This protein binds this small molecule.
Small molecule (SMILES): [H]/N=C(\N)NOCC[C@H](N)C(=O)O

Binding-site contacts:
Ligand atom NH1 contacts residue HIS184 of chain 1.A at 3.1 Å.
Ligand atom NH1 contacts residue TYR353 of chain 1.A at 3.9 Å.
Ligand atom CZ contacts residue ASP144 of chain 1.A at 3.7 Å.
Ligand atom CG contacts residue SER147 of chain 1.A at 3.4 Å.
Ligand atom OD contacts residue TYR331 of chain 1.A at 3.1 Å (h-bond).
Ligand atom C contacts residue ASN149 of chain 1.A at 3.5 Å.
Ligand atom NE contacts residue HIS184 of chain 1.A at 3.9 Å.
Ligand atom CB contacts residue SER147 of chain 1.A at 3.4 Å.
Ligand atom O contacts residue HIS158 of chain 1.A at 3.2 Å (h-bond).
Ligand atom CZ contacts residue HIS184 of chain 1.A at 3.5 Å.
Ligand atom CG contacts residue HIS184 of chain 1.A at 3.9 Å.
Ligand atom NE contacts residue VAL355 of chain 1.A at 3.9 Å.
Ligand atom OD contacts residue SER147 of chain 1.A at 4.0 Å.
Ligand atom OXT contacts residue GLN359 of chain 1.A at 3.0 Å (h-bond).
Ligand atom NH2 contacts residue PHE363 of chain 1.A at 3.4 Å.
Ligand atom CA contacts residue SER147 of chain 1.A at 3.5 Å.
Ligand atom CZ contacts residue TYR331 of chain 1.A at 3.9 Å (hydrophobic).
Ligand atom N contacts residue SER147 of chain 1.A at 2.8 Å (h-bond).
Ligand atom OD contacts residue VAL355 of chain 1.A at 3.5 Å.
Ligand atom NH2 contacts residue TYR331 of chain 1.A at 2.9 Å (h-bond).
Ligand atom N contacts residue PRO148 of chain 1.A at 4.0 Å.
Ligand atom N contacts residue GLY186 of chain 1.A at 4.0 Å.
Ligand atom CZ contacts residue ASP335 of chain 1.A at 3.5 Å.
Ligand atom CG contacts residue TYR331 of chain 1.A at 3.2 Å (hydrophobic).
Ligand atom CA contacts residue TYR331 of chain 1.A at 3.8 Å (hydrophobic).
Ligand atom CB contacts residue TYR331 of chain 1.A at 3.6 Å (hydrophobic).
Ligand atom N contacts residue ASN149 of chain 1.A at 2.9 Å (h-bond).
Ligand atom CA contacts residue ASN149 of chain 1.A at 3.8 Å.
Ligand atom NE contacts residue ASP144 of chain 1.A at 3.2 Å (salt-bridge).
Ligand atom NH2 contacts residue ASP335 of chain 1.A at 3.0 Å (salt-bridge).
Ligand atom CZ contacts residue PHE363 of chain 1.A at 4.0 Å (hydrophobic).
Ligand atom O contacts residue ASN149 of chain 1.A at 2.4 Å (h-bond).
Ligand atom C contacts residue SER147 of chain 1.A at 3.9 Å.
Ligand atom NE contacts residue TYR331 of chain 1.A at 4.0 Å.
Ligand atom NH1 contacts residue ASP335 of chain 1.A at 3.1 Å (salt-bridge).
Ligand atom C contacts residue GLN359 of chain 1.A at 4.1 Å.
Ligand atom O contacts residue SER147 of chain 1.A at 4.0 Å.
Ligand atom NH1 contacts residue ASP144 of chain 1.A at 2.8 Å (salt-bridge).
Ligand atom C contacts residue HIS158 of chain 1.A at 3.8 Å.
Ligand atom NE contacts residue SER147 of chain 1.A at 3.8 Å.

Sequence of chain 1.A:
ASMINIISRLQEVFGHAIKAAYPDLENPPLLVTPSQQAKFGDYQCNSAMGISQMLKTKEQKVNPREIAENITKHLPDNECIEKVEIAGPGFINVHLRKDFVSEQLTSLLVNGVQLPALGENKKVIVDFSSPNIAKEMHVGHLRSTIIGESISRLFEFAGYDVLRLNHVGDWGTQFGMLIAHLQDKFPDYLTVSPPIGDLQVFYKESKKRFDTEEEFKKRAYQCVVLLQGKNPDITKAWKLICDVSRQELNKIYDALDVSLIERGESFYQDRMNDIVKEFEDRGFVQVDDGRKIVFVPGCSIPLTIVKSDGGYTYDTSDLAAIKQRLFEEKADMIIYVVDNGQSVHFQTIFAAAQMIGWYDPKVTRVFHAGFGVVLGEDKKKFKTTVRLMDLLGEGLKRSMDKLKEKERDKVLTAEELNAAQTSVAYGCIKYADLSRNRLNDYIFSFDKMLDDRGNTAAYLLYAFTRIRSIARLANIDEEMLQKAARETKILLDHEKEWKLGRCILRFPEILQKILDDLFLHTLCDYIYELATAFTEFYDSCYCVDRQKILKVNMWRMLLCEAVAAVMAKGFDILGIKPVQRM